Sequence of chain 1.C:
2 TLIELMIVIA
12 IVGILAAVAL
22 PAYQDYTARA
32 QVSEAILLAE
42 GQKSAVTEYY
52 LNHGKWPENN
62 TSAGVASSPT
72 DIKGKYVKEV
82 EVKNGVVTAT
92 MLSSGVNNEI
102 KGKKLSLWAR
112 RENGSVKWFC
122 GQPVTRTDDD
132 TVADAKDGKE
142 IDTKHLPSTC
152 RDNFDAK

Binding-site contacts:
Ligand atom O3 contacts residue THR62 of chain 1.C at 4.3 Å.
Ligand atom N contacts residue SER68 of chain 1.C at 3.9 Å.
Ligand atom O1 contacts residue SER68 of chain 1.C at 2.9 Å.
Ligand atom O4 contacts residue SER69 of chain 1.C at 4.0 Å.
Ligand atom O3 contacts residue SER68 of chain 1.C at 1.4 Å.
Ligand atom O4 contacts residue SER68 of chain 1.C at 3.1 Å.
Ligand atom O2 contacts residue SER68 of chain 1.C at 3.8 Å.
Ligand atom P contacts residue SER69 of chain 1.C at 4.3 Å.
Ligand atom O3 contacts residue ALA67 of chain 1.C at 4.1 Å.
Ligand atom CA contacts residue SER68 of chain 1.C at 4.5 Å.
Ligand atom P contacts residue SER68 of chain 1.C at 2.5 Å.
Ligand atom O1 contacts residue THR62 of chain 1.C at 4.4 Å.
Ligand atom O3 contacts residue SER69 of chain 1.C at 3.2 Å (h-bond).

A protein and the small-molecule ligand that binds it are described below.
Small molecule (SMILES): NCCOP(=O)(O)O